Sequence of chain 1.A:
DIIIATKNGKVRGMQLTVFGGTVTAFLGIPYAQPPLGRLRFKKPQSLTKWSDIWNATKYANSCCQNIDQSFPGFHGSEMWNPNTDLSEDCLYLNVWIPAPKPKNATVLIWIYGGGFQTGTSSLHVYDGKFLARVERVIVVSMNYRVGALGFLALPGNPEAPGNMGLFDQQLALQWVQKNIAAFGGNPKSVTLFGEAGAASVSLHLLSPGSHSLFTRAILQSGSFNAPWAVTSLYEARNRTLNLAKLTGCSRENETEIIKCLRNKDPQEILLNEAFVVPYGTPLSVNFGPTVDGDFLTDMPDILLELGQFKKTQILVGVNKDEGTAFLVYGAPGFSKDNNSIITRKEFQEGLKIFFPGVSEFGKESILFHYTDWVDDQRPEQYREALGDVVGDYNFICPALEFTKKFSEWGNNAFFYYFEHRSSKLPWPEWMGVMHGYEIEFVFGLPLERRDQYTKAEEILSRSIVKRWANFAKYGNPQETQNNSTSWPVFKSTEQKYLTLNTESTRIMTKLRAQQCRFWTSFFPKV

This small molecule binds to this protein.
Small molecule (SMILES): NCC(=O)O

Binding-site contacts:
Ligand atom N contacts residue ASP129 of chain 1.A at 2.7 Å (salt-bridge).
Ligand atom CA contacts residue LEU18 of chain 1.A at 4.3 Å (hydrophobic).
Ligand atom N contacts residue LEU18 of chain 1.A at 3.4 Å.
Ligand atom C contacts residue TYR61 of chain 1.A at 4.1 Å (hydrophobic).
Ligand atom N contacts residue TRP98 of chain 1.A at 2.9 Å (h-bond).
Ligand atom N contacts residue LYS131 of chain 1.A at 3.7 Å.
Ligand atom O contacts residue LEU18 of chain 1.A at 4.5 Å.
Ligand atom CA contacts residue TYR61 of chain 1.A at 3.2 Å (hydrophobic).
Ligand atom OXT contacts residue LEU29 of chain 1.A at 4.2 Å.
Ligand atom CA contacts residue TRP98 of chain 1.A at 3.8 Å (hydrophobic).
Ligand atom C contacts residue ASP129 of chain 1.A at 3.5 Å.
Ligand atom N contacts residue TYR61 of chain 1.A at 4.1 Å.
Ligand atom O contacts residue LYS131 of chain 1.A at 3.3 Å (salt-bridge).
Ligand atom C contacts residue LYS131 of chain 1.A at 4.5 Å.
Ligand atom OXT contacts residue TYR61 of chain 1.A at 4.1 Å.
Ligand atom O contacts residue ASP129 of chain 1.A at 3.1 Å (salt-bridge).
Ligand atom CA contacts residue LEU29 of chain 1.A at 4.0 Å (hydrophobic).
Ligand atom CA contacts residue ASP129 of chain 1.A at 3.3 Å.